Sequence of chain 1.C:
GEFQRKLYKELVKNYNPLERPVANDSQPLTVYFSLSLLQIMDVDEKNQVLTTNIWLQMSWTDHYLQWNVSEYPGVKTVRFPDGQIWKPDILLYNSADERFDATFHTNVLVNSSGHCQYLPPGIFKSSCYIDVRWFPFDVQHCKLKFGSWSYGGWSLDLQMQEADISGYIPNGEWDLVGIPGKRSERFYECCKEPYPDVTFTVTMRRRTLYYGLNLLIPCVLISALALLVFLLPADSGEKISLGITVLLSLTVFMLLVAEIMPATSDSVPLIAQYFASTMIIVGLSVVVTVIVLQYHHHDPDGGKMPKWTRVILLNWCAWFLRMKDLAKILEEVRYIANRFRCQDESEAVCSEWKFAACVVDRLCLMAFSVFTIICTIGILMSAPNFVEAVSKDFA

The small molecule below binds the protein below.
Small molecule (SMILES): CC(=O)N[C@H]1[C@H](O[C@H]2[C@H](O)[C@@H](NC(C)=O)CO[C@@H]2CO)O[C@H](CO)[C@@H](O)[C@@H]1O

Binding-site contacts:
Ligand atom C8 contacts residue HIS137 of chain 1.C at 3.6 Å.
Ligand atom O4 contacts residue HIS137 of chain 1.C at 4.3 Å.
Ligand atom C8 contacts residue SER135 of chain 1.C at 3.6 Å.
Ligand atom C5 contacts residue HIS137 of chain 1.C at 3.7 Å.
Ligand atom C2 contacts residue SER135 of chain 1.C at 3.5 Å.
Ligand atom N2 contacts residue SER135 of chain 1.C at 2.8 Å (h-bond).
Ligand atom C3 contacts residue SER135 of chain 1.C at 3.9 Å.
Ligand atom C4 contacts residue ASN133 of chain 1.C at 4.2 Å.
Ligand atom C6 contacts residue HIS137 of chain 1.C at 3.7 Å.
Ligand atom O6 contacts residue HIS137 of chain 1.C at 3.4 Å.
Ligand atom N2 contacts residue ASN133 of chain 1.C at 2.7 Å (h-bond).
Ligand atom C1 contacts residue HIS137 of chain 1.C at 4.1 Å.
Ligand atom C7 contacts residue HIS137 of chain 1.C at 4.1 Å.
Ligand atom C1 contacts residue ASN133 of chain 1.C at 1.4 Å.
Ligand atom C7 contacts residue ASN133 of chain 1.C at 3.1 Å.
Ligand atom O5 contacts residue ASN133 of chain 1.C at 2.4 Å (h-bond).
Ligand atom C5 contacts residue ASN133 of chain 1.C at 3.7 Å.
Ligand atom O5 contacts residue HIS137 of chain 1.C at 4.1 Å.
Ligand atom O7 contacts residue ASN133 of chain 1.C at 3.1 Å (h-bond).
Ligand atom C3 contacts residue ASN133 of chain 1.C at 3.7 Å.
Ligand atom C2 contacts residue ASN133 of chain 1.C at 2.4 Å.
Ligand atom C7 contacts residue SER135 of chain 1.C at 3.7 Å.
Ligand atom C8 contacts residue ASN133 of chain 1.C at 4.2 Å.
Ligand atom C1 contacts residue SER135 of chain 1.C at 3.3 Å.